This small molecule binds to this protein.
Small molecule (SMILES): CC(=O)O[C@@H]1[C@H](O)[C@@H](O)[C@@H](O)O[C@@H]1COS(N)(=O)=O

Sequence of chain 1.A:
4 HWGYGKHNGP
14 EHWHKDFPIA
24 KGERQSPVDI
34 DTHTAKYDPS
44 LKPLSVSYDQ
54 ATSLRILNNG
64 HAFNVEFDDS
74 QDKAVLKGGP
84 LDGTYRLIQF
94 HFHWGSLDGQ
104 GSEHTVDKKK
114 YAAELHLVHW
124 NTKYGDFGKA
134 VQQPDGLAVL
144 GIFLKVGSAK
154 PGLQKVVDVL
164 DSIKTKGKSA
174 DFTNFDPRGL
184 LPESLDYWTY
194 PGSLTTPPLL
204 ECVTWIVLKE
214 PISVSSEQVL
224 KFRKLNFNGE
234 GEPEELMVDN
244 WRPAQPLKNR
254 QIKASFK

Binding-site contacts:
Ligand atom O3 contacts residue GLN92 of chain 1.A at 3.2 Å (h-bond).
Ligand atom O4D contacts residue LEU197 of chain 1.A at 3.8 Å.
Ligand atom C6 contacts residue THR199 of chain 1.A at 3.0 Å.
Ligand atom S5C contacts residue ZN1 of chain 1.B at 2.9 Å.
Ligand atom O5 contacts residue HIS94 of chain 1.A at 3.1 Å (h-bond).
Ligand atom O5 contacts residue ZN1 of chain 1.B at 3.6 Å.
Ligand atom O5D contacts residue HIS94 of chain 1.A at 3.6 Å.
Ligand atom O1 contacts residue HIS64 of chain 1.A at 3.8 Å.
Ligand atom N5F contacts residue GLU106 of chain 1.A at 3.8 Å.
Ligand atom C5 contacts residue THR199 of chain 1.A at 3.1 Å.
Ligand atom O2 contacts residue ASN62 of chain 1.A at 2.9 Å (h-bond).
Ligand atom O5E contacts residue THR198 of chain 1.A at 3.1 Å (h-bond).
Ligand atom O2 contacts residue ALA65 of chain 1.A at 3.7 Å.
Ligand atom O4 contacts residue GLN92 of chain 1.A at 3.2 Å (h-bond).
Ligand atom O3 contacts residue ASN67 of chain 1.A at 3.0 Å (h-bond).
Ligand atom C1 contacts residue HIS94 of chain 1.A at 3.6 Å.
Ligand atom O5D contacts residue TRP208 of chain 1.A at 3.8 Å.
Ligand atom O6 contacts residue HIS94 of chain 1.A at 3.8 Å.
Ligand atom N5F contacts residue ZN1 of chain 1.B at 2.0 Å.
Ligand atom O5E contacts residue LEU197 of chain 1.A at 3.2 Å.
Ligand atom C2 contacts residue ASN67 of chain 1.A at 3.5 Å.
Ligand atom S5C contacts residue HIS94 of chain 1.A at 3.6 Å.
Ligand atom O5D contacts residue HIS119 of chain 1.A at 3.8 Å.
Ligand atom O3 contacts residue ASN62 of chain 1.A at 3.5 Å (h-bond).
Ligand atom N5F contacts residue HIS94 of chain 1.A at 3.5 Å (h-bond).
Ligand atom N5F contacts residue THR198 of chain 1.A at 2.6 Å (h-bond).
Ligand atom O5D contacts residue ZN1 of chain 1.B at 3.3 Å.
Ligand atom C4C contacts residue GLN92 of chain 1.A at 3.7 Å.
Ligand atom C4B contacts residue VAL121 of chain 1.A at 3.6 Å (hydrophobic).
Ligand atom O6 contacts residue ZN1 of chain 1.B at 3.8 Å.
Ligand atom O4 contacts residue HIS94 of chain 1.A at 3.7 Å.
Ligand atom N5F contacts residue HIS119 of chain 1.A at 3.4 Å (h-bond).
Ligand atom O2 contacts residue ASN67 of chain 1.A at 2.6 Å (h-bond).
Ligand atom C4B contacts residue GLN92 of chain 1.A at 3.7 Å.
Ligand atom O1 contacts residue THR199 of chain 1.A at 3.7 Å.
Ligand atom S5C contacts residue THR198 of chain 1.A at 3.8 Å.
Ligand atom N5F contacts residue HIS96 of chain 1.A at 3.3 Å (h-bond).
Ligand atom O5 contacts residue HIS96 of chain 1.A at 3.9 Å.
Ligand atom O5 contacts residue THR199 of chain 1.A at 3.8 Å.
Ligand atom C2 contacts residue HIS94 of chain 1.A at 3.8 Å.